The protein below binds the small molecule below.
Small molecule (SMILES): CC(=O)N[C@@H]1[C@@H](O)[C@H](O)[C@@H](CO)O[C@H]1O

Binding-site contacts:
Ligand atom O5 contacts residue ASN154 of chain 1.H at 2.3 Å (h-bond).
Ligand atom N2 contacts residue ARG153 of chain 1.H at 3.1 Å (salt-bridge).
Ligand atom C5 contacts residue ASN154 of chain 1.H at 3.6 Å.
Ligand atom C2 contacts residue GLY150 of chain 1.H at 4.0 Å.
Ligand atom N2 contacts residue ASN154 of chain 1.H at 3.2 Å (h-bond).
Ligand atom C7 contacts residue GLY150 of chain 1.H at 4.1 Å.
Ligand atom O7 contacts residue ARG153 of chain 1.H at 3.3 Å.
Ligand atom C1 contacts residue GLY150 of chain 1.H at 4.0 Å.
Ligand atom C8 contacts residue ARG153 of chain 1.H at 3.3 Å.
Ligand atom C8 contacts residue ALA36 of chain 1.H at 4.5 Å (hydrophobic).
Ligand atom C3 contacts residue ARG153 of chain 1.H at 3.6 Å.
Ligand atom C1 contacts residue ASN154 of chain 1.H at 1.4 Å.
Ligand atom C4 contacts residue ASN154 of chain 1.H at 4.2 Å.
Ligand atom C7 contacts residue ASN154 of chain 1.H at 3.2 Å.
Ligand atom O3 contacts residue ARG153 of chain 1.H at 2.7 Å (salt-bridge).
Ligand atom C7 contacts residue ARG153 of chain 1.H at 3.4 Å.
Ligand atom N2 contacts residue GLY150 of chain 1.H at 4.3 Å.
Ligand atom C3 contacts residue ASN154 of chain 1.H at 3.9 Å.
Ligand atom O7 contacts residue ASN154 of chain 1.H at 2.5 Å (h-bond).
Ligand atom C2 contacts residue ASN154 of chain 1.H at 2.5 Å.
Ligand atom C2 contacts residue ARG153 of chain 1.H at 3.5 Å.
Ligand atom O7 contacts residue GLY150 of chain 1.H at 3.4 Å (h-bond).

Sequence of chain 1.H:
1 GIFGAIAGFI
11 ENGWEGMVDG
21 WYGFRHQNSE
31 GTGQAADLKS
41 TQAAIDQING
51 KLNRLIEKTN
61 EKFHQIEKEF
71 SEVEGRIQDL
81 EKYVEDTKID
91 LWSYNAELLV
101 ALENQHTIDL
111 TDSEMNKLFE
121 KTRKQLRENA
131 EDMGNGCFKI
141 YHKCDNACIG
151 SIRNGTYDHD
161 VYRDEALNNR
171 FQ